This protein binds this small molecule.
Small molecule (SMILES): CN(C[C@H](O)CO)C(=O)c1nn(C)cc1NC(=O)c1nc(C2CC2)ccc1Nc1cncnc1

Sequence of chain 1.D:
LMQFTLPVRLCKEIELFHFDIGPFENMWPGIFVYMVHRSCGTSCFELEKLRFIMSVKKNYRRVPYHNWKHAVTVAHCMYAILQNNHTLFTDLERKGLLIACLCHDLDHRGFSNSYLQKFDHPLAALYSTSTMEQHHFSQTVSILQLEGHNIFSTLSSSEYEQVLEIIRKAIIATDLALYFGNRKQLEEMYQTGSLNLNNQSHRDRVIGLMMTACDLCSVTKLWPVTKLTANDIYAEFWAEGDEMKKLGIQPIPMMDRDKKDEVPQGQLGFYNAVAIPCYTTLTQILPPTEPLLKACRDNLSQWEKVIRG

Binding-site contacts:
Ligand atom N3 contacts residue MET267 of chain 1.D at 3.4 Å (h-bond).
Ligand atom N8 contacts residue PHE283 of chain 1.D at 3.9 Å.
Ligand atom C12 contacts residue LEU229 of chain 1.D at 3.6 Å (hydrophobic).
Ligand atom N14 contacts residue PHE283 of chain 1.D at 3.6 Å.
Ligand atom C24 contacts residue THR239 of chain 1.D at 3.5 Å.
Ligand atom N10 contacts residue PHE250 of chain 1.D at 3.9 Å.
Ligand atom C18 contacts residue PHE283 of chain 1.D at 3.5 Å (hydrophobic).
Ligand atom C24 contacts residue ALA243 of chain 1.D at 3.8 Å (hydrophobic).
Ligand atom C22 contacts residue GLN280 of chain 1.D at 3.1 Å.
Ligand atom O19 contacts residue PHE283 of chain 1.D at 3.4 Å.
Ligand atom N23 contacts residue VAL232 of chain 1.D at 3.8 Å.
Ligand atom C5 contacts residue MET267 of chain 1.D at 3.4 Å (hydrophobic).
Ligand atom C29 contacts residue LEU189 of chain 1.D at 3.6 Å (hydrophobic).
Ligand atom O19 contacts residue GLN280 of chain 1.D at 3.0 Å (h-bond).
Ligand atom N23 contacts residue THR239 of chain 1.D at 3.4 Å (h-bond).
Ligand atom C22 contacts residue VAL232 of chain 1.D at 3.8 Å (hydrophobic).
Ligand atom C27 contacts residue LEU189 of chain 1.D at 3.7 Å (hydrophobic).
Ligand atom C9 contacts residue MET267 of chain 1.D at 3.9 Å (hydrophobic).
Ligand atom N4 contacts residue MET267 of chain 1.D at 3.3 Å (h-bond).
Ligand atom N20 contacts residue GLN280 of chain 1.D at 3.8 Å.
Ligand atom C15 contacts residue PHE283 of chain 1.D at 3.4 Å (hydrophobic).
Ligand atom C5 contacts residue TYR247 of chain 1.D at 3.6 Å (hydrophobic).
Ligand atom O7 contacts residue PHE283 of chain 1.D at 3.6 Å.
Ligand atom C9 contacts residue GLY279 of chain 1.D at 3.4 Å.
Ligand atom C12 contacts residue TYR78 of chain 1.D at 3.9 Å (hydrophobic).
Ligand atom C24 contacts residue SER231 of chain 1.D at 3.6 Å.
Ligand atom N20 contacts residue PHE283 of chain 1.D at 3.7 Å.
Ligand atom C13 contacts residue LEU229 of chain 1.D at 3.8 Å (hydrophobic).
Ligand atom N25 contacts residue THR242 of chain 1.D at 3.6 Å.
Ligand atom N10 contacts residue PHE283 of chain 1.D at 3.5 Å.
Ligand atom N25 contacts residue SER231 of chain 1.D at 3.1 Å.
Ligand atom N23 contacts residue GLN280 of chain 1.D at 3.8 Å.
Ligand atom C16 contacts residue PHE283 of chain 1.D at 3.5 Å (hydrophobic).
Ligand atom C6 contacts residue PHE283 of chain 1.D at 3.4 Å (hydrophobic).
Ligand atom C1 contacts residue PHE283 of chain 1.D at 3.5 Å (hydrophobic).
Ligand atom C2 contacts residue MET267 of chain 1.D at 3.5 Å (hydrophobic).
Ligand atom C2 contacts residue PHE283 of chain 1.D at 3.4 Å (hydrophobic).
Ligand atom N23 contacts residue ALA243 of chain 1.D at 3.8 Å.
Ligand atom C1 contacts residue MET267 of chain 1.D at 3.4 Å (hydrophobic).
Ligand atom C9 contacts residue TYR247 of chain 1.D at 3.5 Å (hydrophobic).